Binding-site contacts:
Ligand atom C8 contacts residue ALA14 of chain 1.R at 4.0 Å (hydrophobic).
Ligand atom C8 contacts residue SER17 of chain 1.R at 3.1 Å.
Ligand atom O3 contacts residue SER17 of chain 1.R at 4.3 Å.
Ligand atom N2 contacts residue SER17 of chain 1.R at 3.6 Å (h-bond).
Ligand atom C4 contacts residue ASN58 of chain 1.L at 4.2 Å.
Ligand atom C7 contacts residue GLY16 of chain 1.R at 3.8 Å.
Ligand atom C8 contacts residue GLY16 of chain 1.R at 4.0 Å.
Ligand atom O7 contacts residue GLY16 of chain 1.R at 2.9 Å.
Ligand atom C5 contacts residue ASN58 of chain 1.L at 3.7 Å.
Ligand atom C8 contacts residue GLY13 of chain 1.R at 3.5 Å.
Ligand atom O7 contacts residue ASN58 of chain 1.L at 2.7 Å (h-bond).
Ligand atom C8 contacts residue GLU57 of chain 1.L at 3.4 Å.
Ligand atom C8 contacts residue ASN58 of chain 1.L at 4.2 Å.
Ligand atom C7 contacts residue GLU57 of chain 1.L at 3.8 Å.
Ligand atom N2 contacts residue GLU57 of chain 1.L at 4.0 Å.
Ligand atom N2 contacts residue ASN58 of chain 1.L at 2.9 Å (h-bond).
Ligand atom C2 contacts residue SER17 of chain 1.R at 4.4 Å.
Ligand atom C2 contacts residue ASN58 of chain 1.L at 2.4 Å.
Ligand atom O5 contacts residue ASN58 of chain 1.L at 2.4 Å (h-bond).
Ligand atom O7 contacts residue SER17 of chain 1.R at 3.0 Å (h-bond).
Ligand atom C3 contacts residue ASN58 of chain 1.L at 3.8 Å.
Ligand atom C7 contacts residue SER17 of chain 1.R at 3.1 Å.
Ligand atom O7 contacts residue GLU57 of chain 1.L at 3.8 Å.
Ligand atom C1 contacts residue ASN58 of chain 1.L at 1.4 Å.
Ligand atom C7 contacts residue ASN58 of chain 1.L at 3.0 Å.

Sequence of chain 1.R:
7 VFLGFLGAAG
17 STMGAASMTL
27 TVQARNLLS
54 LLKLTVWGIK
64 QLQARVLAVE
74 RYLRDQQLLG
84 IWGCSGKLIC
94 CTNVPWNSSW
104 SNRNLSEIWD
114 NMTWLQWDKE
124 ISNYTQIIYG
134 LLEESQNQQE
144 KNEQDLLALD

Sequence of chain 1.L:
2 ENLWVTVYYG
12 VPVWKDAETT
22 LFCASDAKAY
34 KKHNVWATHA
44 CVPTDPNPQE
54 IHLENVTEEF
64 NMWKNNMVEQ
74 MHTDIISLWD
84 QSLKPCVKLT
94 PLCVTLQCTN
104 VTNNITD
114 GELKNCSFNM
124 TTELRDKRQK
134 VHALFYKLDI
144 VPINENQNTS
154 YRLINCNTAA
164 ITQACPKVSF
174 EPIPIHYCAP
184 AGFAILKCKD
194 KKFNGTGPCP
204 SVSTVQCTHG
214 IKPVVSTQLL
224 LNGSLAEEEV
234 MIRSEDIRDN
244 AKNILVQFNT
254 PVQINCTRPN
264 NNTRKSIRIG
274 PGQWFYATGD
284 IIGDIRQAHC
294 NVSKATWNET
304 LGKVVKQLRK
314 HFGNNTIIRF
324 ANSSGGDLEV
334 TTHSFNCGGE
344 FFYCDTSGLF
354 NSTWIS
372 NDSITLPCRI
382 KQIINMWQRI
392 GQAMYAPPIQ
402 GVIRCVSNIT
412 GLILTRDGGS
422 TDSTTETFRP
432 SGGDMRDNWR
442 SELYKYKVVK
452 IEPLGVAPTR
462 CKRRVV

The protein below binds the small molecule below.
Small molecule (SMILES): CC(=O)N[C@@H]1[C@@H](O)[C@H](O)[C@@H](CO)O[C@H]1O